A protein and the small-molecule ligand that binds it are described below.
Small molecule (SMILES): O=C(c1cncc(Cl)c1)N1CCCN(Cc2ccccc2Cl)CC1

Sequence of chain 1.B:
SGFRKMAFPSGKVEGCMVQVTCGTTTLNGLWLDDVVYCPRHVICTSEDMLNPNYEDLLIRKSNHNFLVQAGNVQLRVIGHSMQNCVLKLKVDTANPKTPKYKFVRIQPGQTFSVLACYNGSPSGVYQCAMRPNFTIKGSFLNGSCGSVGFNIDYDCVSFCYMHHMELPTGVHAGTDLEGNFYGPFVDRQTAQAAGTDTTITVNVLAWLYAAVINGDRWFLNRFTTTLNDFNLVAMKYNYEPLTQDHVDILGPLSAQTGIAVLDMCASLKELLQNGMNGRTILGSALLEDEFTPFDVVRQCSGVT

Binding-site contacts:
Ligand atom CL2 contacts residue MET49 of chain 1.B at 3.9 Å.
Ligand atom CL1 contacts residue PGE1 of chain 1.D at 2.9 Å.
Ligand atom C6 contacts residue LEU141 of chain 1.B at 3.8 Å (hydrophobic).
Ligand atom CL1 contacts residue PHE140 of chain 1.B at 3.8 Å.
Ligand atom C3 contacts residue SER144 of chain 1.B at 3.4 Å.
Ligand atom N1 contacts residue SER144 of chain 1.B at 3.4 Å (h-bond).
Ligand atom C3 contacts residue HIS163 of chain 1.B at 3.5 Å.
Ligand atom C14 contacts residue ARG188 of chain 1.B at 3.5 Å.
Ligand atom C14 contacts residue MET165 of chain 1.B at 3.8 Å (hydrophobic).
Ligand atom O1 contacts residue GLY143 of chain 1.B at 2.9 Å (h-bond).
Ligand atom C6 contacts residue ASN142 of chain 1.B at 3.6 Å.
Ligand atom C10 contacts residue MET49 of chain 1.B at 3.9 Å (hydrophobic).
Ligand atom C13 contacts residue ARG188 of chain 1.B at 3.3 Å.
Ligand atom O1 contacts residue CYS145 of chain 1.B at 3.6 Å.
Ligand atom C1 contacts residue CYS145 of chain 1.B at 3.6 Å (hydrophobic).
Ligand atom C4 contacts residue PHE140 of chain 1.B at 3.5 Å (hydrophobic).
Ligand atom C18 contacts residue ASN142 of chain 1.B at 3.8 Å.
Ligand atom C5 contacts residue LEU141 of chain 1.B at 3.7 Å (hydrophobic).
Ligand atom C15 contacts residue MET49 of chain 1.B at 3.8 Å (hydrophobic).
Ligand atom C3 contacts residue CYS145 of chain 1.B at 3.9 Å (hydrophobic).
Ligand atom C4 contacts residue GLU166 of chain 1.B at 3.5 Å.
Ligand atom C16 contacts residue HIS41 of chain 1.B at 3.8 Å.
Ligand atom C9 contacts residue HIS164 of chain 1.B at 3.8 Å.
Ligand atom C2 contacts residue LEU141 of chain 1.B at 3.8 Å (hydrophobic).
Ligand atom CL2 contacts residue HIS41 of chain 1.B at 3.3 Å.
Ligand atom N1 contacts residue PHE140 of chain 1.B at 3.8 Å.
Ligand atom C8 contacts residue HIS164 of chain 1.B at 3.6 Å.
Ligand atom C5 contacts residue ASN142 of chain 1.B at 3.9 Å.
Ligand atom C3 contacts residue LEU141 of chain 1.B at 3.9 Å (hydrophobic).
Ligand atom N1 contacts residue HIS163 of chain 1.B at 2.9 Å (h-bond).
Ligand atom CL2 contacts residue HIS164 of chain 1.B at 3.9 Å.
Ligand atom C4 contacts residue LEU141 of chain 1.B at 3.9 Å (hydrophobic).
Ligand atom N2 contacts residue CYS145 of chain 1.B at 3.8 Å.
Ligand atom C9 contacts residue HIS41 of chain 1.B at 3.8 Å.
Ligand atom C12 contacts residue GLN189 of chain 1.B at 3.5 Å.
Ligand atom C15 contacts residue MET165 of chain 1.B at 3.7 Å (hydrophobic).
Ligand atom CL1 contacts residue GLU166 of chain 1.B at 3.5 Å.
Ligand atom O1 contacts residue ASN142 of chain 1.B at 3.4 Å.
Ligand atom CL2 contacts residue ASP187 of chain 1.B at 3.6 Å.
Ligand atom C14 contacts residue VAL186 of chain 1.B at 3.8 Å (hydrophobic).

Sequence of chain 1.A:
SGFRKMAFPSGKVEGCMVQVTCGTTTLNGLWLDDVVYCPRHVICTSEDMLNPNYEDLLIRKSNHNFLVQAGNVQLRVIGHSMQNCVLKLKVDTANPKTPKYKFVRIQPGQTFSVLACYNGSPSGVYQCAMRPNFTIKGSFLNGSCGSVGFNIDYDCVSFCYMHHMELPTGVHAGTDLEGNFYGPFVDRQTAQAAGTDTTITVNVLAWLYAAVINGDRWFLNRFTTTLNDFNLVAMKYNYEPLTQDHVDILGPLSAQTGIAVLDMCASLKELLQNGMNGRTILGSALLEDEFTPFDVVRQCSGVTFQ